A protein and the small-molecule ligand that binds it are described below.
Small molecule (SMILES): Nc1cc(Br)cnc1N

Binding-site contacts:
Ligand atom N1 contacts residue GLU137 of chain 1.A at 4.2 Å.
Ligand atom C4 contacts residue MET186 of chain 1.A at 3.8 Å (hydrophobic).
Ligand atom C3 contacts residue ILE118 of chain 1.A at 4.1 Å (hydrophobic).
Ligand atom C2 contacts residue VAL89 of chain 1.A at 3.7 Å (hydrophobic).
Ligand atom C2 contacts residue ILE197 of chain 1.A at 4.3 Å (hydrophobic).
Ligand atom N2 contacts residue ASN141 of chain 1.A at 4.0 Å.
Ligand atom BR contacts residue VAL89 of chain 1.A at 3.9 Å.
Ligand atom C contacts residue MET186 of chain 1.A at 3.7 Å (hydrophobic).
Ligand atom C contacts residue VAL89 of chain 1.A at 4.2 Å (hydrophobic).
Ligand atom C3 contacts residue VAL89 of chain 1.A at 3.7 Å (hydrophobic).
Ligand atom N1 contacts residue VAL139 of chain 1.A at 3.1 Å (h-bond).
Ligand atom C4 contacts residue VAL139 of chain 1.A at 3.6 Å (hydrophobic).
Ligand atom C3 contacts residue MET186 of chain 1.A at 4.4 Å (hydrophobic).
Ligand atom C2 contacts residue MET186 of chain 1.A at 4.5 Å (hydrophobic).
Ligand atom C4 contacts residue VAL89 of chain 1.A at 3.9 Å (hydrophobic).
Ligand atom C1 contacts residue VAL89 of chain 1.A at 3.9 Å (hydrophobic).
Ligand atom C3 contacts residue VAL139 of chain 1.A at 3.9 Å (hydrophobic).
Ligand atom C1 contacts residue VAL76 of chain 1.A at 4.5 Å (hydrophobic).
Ligand atom BR contacts residue PHE136 of chain 1.A at 3.9 Å.
Ligand atom N contacts residue LEU68 of chain 1.A at 4.0 Å.
Ligand atom N contacts residue MET186 of chain 1.A at 3.6 Å.
Ligand atom N2 contacts residue VAL139 of chain 1.A at 2.7 Å (h-bond).
Ligand atom N1 contacts residue VAL89 of chain 1.A at 3.7 Å.
Ligand atom C1 contacts residue MET186 of chain 1.A at 4.3 Å (hydrophobic).
Ligand atom C3 contacts residue GLU137 of chain 1.A at 3.6 Å.
Ligand atom N1 contacts residue MET186 of chain 1.A at 4.3 Å.
Ligand atom N1 contacts residue HIS138 of chain 1.A at 4.1 Å.
Ligand atom C contacts residue LEU68 of chain 1.A at 4.2 Å (hydrophobic).
Ligand atom BR contacts residue ILE197 of chain 1.A at 3.9 Å.
Ligand atom C1 contacts residue ILE197 of chain 1.A at 4.0 Å (hydrophobic).
Ligand atom N2 contacts residue MET186 of chain 1.A at 3.9 Å.
Ligand atom BR contacts residue ILE118 of chain 1.A at 3.8 Å.

Sequence of chain 1.A:
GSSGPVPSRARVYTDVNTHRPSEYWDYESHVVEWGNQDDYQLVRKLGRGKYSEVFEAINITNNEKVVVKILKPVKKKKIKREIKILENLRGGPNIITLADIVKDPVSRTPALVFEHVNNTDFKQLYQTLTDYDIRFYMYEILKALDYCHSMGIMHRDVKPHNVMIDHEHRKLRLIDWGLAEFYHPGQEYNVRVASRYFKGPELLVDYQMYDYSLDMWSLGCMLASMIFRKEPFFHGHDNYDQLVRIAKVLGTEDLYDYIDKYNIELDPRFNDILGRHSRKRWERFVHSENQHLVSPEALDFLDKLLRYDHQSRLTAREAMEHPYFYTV